A protein and the small-molecule ligand that binds it are described below.
Small molecule (SMILES): CC(=O)N[C@H]1[C@H](O[C@H]2[C@H](O)[C@@H](NC(C)=O)CO[C@@H]2CO)O[C@H](CO)[C@@H](O)[C@@H]1O

Binding-site contacts:
Ligand atom O5 contacts residue ASN300 of chain 1.E at 2.4 Å (h-bond).
Ligand atom C6 contacts residue ARG447 of chain 1.E at 3.8 Å.
Ligand atom N2 contacts residue GLN298 of chain 1.E at 4.3 Å.
Ligand atom C4 contacts residue ASN300 of chain 1.E at 4.3 Å.
Ligand atom C8 contacts residue SER338 of chain 1.E at 3.5 Å.
Ligand atom C3 contacts residue ASN300 of chain 1.E at 3.9 Å.
Ligand atom O5 contacts residue ARG447 of chain 1.E at 3.2 Å (salt-bridge).
Ligand atom C7 contacts residue ASN300 of chain 1.E at 3.5 Å.
Ligand atom O5 contacts residue GLN298 of chain 1.E at 4.3 Å.
Ligand atom C3 contacts residue GLN298 of chain 1.E at 3.9 Å.
Ligand atom C8 contacts residue VAL337 of chain 1.E at 4.0 Å (hydrophobic).
Ligand atom O7 contacts residue ASN336 of chain 1.E at 4.1 Å.
Ligand atom C5 contacts residue ASN300 of chain 1.E at 3.8 Å.
Ligand atom C7 contacts residue ASN336 of chain 1.E at 4.3 Å.
Ligand atom O6 contacts residue ARG447 of chain 1.E at 3.2 Å (salt-bridge).
Ligand atom C8 contacts residue ASN336 of chain 1.E at 3.4 Å.
Ligand atom C8 contacts residue SER416 of chain 1.E at 4.0 Å.
Ligand atom O7 contacts residue ASN300 of chain 1.E at 3.6 Å.
Ligand atom C2 contacts residue ASN300 of chain 1.E at 2.5 Å.
Ligand atom C5 contacts residue GLN298 of chain 1.E at 4.0 Å.
Ligand atom N2 contacts residue ASN300 of chain 1.E at 2.9 Å (h-bond).
Ligand atom C5 contacts residue ARG447 of chain 1.E at 4.1 Å.
Ligand atom C1 contacts residue ASN300 of chain 1.E at 1.5 Å.
Ligand atom C2 contacts residue GLN298 of chain 1.E at 4.3 Å.
Ligand atom C1 contacts residue ARG447 of chain 1.E at 4.2 Å.
Ligand atom C1 contacts residue GLN298 of chain 1.E at 3.8 Å.

Sequence of chain 1.E:
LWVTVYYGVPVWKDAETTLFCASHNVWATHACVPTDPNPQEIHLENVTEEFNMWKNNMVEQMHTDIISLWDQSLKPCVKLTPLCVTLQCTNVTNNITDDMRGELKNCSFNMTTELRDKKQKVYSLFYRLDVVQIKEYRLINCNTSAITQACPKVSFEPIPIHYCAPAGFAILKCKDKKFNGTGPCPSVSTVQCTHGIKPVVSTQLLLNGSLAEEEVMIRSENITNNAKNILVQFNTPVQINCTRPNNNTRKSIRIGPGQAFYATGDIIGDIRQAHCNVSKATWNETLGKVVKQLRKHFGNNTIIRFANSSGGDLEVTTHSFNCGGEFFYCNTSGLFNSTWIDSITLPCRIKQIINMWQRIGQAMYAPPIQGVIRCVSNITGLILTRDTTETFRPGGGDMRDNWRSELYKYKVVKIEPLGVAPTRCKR